Sequence of chain 1.A:
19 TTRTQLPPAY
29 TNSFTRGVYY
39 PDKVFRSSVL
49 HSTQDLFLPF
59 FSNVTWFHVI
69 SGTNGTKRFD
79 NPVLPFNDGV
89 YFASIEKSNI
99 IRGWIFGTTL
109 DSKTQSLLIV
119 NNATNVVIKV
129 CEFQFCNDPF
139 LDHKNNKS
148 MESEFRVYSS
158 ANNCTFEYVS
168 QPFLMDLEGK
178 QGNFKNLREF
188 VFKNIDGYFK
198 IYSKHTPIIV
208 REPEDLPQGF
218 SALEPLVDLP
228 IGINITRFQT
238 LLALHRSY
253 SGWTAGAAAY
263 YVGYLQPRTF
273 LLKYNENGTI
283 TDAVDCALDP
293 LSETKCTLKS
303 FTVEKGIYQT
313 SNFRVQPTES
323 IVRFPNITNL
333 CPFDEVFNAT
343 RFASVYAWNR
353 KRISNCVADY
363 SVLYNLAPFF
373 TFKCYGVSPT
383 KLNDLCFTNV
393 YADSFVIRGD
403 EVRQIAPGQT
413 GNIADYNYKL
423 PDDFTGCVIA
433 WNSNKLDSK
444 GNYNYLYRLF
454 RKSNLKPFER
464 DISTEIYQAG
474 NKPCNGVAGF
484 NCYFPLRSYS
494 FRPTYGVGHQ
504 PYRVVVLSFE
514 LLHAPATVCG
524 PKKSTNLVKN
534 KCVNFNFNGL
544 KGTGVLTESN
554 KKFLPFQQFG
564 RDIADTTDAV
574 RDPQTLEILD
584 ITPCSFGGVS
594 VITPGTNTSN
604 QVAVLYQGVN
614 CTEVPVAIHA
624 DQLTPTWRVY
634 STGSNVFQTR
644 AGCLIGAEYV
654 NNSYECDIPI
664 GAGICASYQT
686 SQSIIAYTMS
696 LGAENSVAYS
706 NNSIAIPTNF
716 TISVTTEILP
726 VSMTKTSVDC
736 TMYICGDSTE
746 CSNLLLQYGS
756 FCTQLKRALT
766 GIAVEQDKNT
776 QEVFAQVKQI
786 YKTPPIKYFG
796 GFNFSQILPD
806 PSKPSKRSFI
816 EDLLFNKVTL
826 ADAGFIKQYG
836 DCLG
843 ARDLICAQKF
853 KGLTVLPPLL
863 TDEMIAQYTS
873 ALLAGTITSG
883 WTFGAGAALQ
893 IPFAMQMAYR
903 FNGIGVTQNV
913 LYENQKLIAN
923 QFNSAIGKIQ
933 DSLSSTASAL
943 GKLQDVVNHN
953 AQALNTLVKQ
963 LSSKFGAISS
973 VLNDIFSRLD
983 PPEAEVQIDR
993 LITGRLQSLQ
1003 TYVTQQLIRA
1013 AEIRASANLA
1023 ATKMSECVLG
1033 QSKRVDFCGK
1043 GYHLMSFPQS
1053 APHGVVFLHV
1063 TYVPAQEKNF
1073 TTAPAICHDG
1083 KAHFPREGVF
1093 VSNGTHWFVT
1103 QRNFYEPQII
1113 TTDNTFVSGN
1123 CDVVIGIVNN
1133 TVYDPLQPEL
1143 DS

The protein below binds the small molecule below.
Small molecule (SMILES): CC(=O)N[C@H]1[C@H](O[C@H]2[C@H](O)[C@@H](NC(C)=O)CO[C@@H]2CO)O[C@H](CO)[C@@H](O[C@@H]2O[C@H](CO)[C@@H](O)[C@H](O[C@H]3O[C@H](CO)[C@@H](O)[C@H](O)[C@@H]3O)[C@@H]2O)[C@@H]1O

Binding-site contacts:
Ligand atom C2 contacts residue ALA121 of chain 1.A at 4.4 Å (hydrophobic).
Ligand atom N2 contacts residue ASN123 of chain 1.A at 3.7 Å.
Ligand atom C5 contacts residue VAL125 of chain 1.A at 4.5 Å (hydrophobic).
Ligand atom C6 contacts residue ASN120 of chain 1.A at 3.1 Å.
Ligand atom C1 contacts residue ALA121 of chain 1.A at 4.5 Å (hydrophobic).
Ligand atom O3 contacts residue ASN123 of chain 1.A at 4.3 Å.
Ligand atom N2 contacts residue ASN120 of chain 1.A at 3.7 Å.
Ligand atom O5 contacts residue VAL125 of chain 1.A at 3.9 Å.
Ligand atom C2 contacts residue ASN120 of chain 1.A at 2.4 Å.
Ligand atom C7 contacts residue ASN123 of chain 1.A at 3.6 Å.
Ligand atom O6 contacts residue VAL125 of chain 1.A at 4.4 Å.
Ligand atom C5 contacts residue ASN120 of chain 1.A at 3.1 Å.
Ligand atom O6 contacts residue PHE152 of chain 1.A at 3.7 Å.
Ligand atom O5 contacts residue ASN120 of chain 1.A at 2.4 Å (h-bond).
Ligand atom C3 contacts residue ASN120 of chain 1.A at 3.0 Å.
Ligand atom O3 contacts residue ASN120 of chain 1.A at 2.7 Å (h-bond).
Ligand atom O7 contacts residue ASN123 of chain 1.A at 2.9 Å (h-bond).
Ligand atom C8 contacts residue ALA121 of chain 1.A at 3.7 Å (hydrophobic).
Ligand atom C1 contacts residue ASN120 of chain 1.A at 1.4 Å.
Ligand atom C4 contacts residue ASN120 of chain 1.A at 3.6 Å.
Ligand atom O6 contacts residue ASN120 of chain 1.A at 4.2 Å.
Ligand atom C7 contacts residue ALA121 of chain 1.A at 4.2 Å (hydrophobic).
Ligand atom C6 contacts residue PHE152 of chain 1.A at 4.4 Å (hydrophobic).